A protein and the small-molecule ligand that binds it are described below.
Small molecule (SMILES): NC[C@@]1(C(=O)Nc2cncc3ccccc23)CCOc2ccc(Cl)cc21

Sequence of chain 1.B:
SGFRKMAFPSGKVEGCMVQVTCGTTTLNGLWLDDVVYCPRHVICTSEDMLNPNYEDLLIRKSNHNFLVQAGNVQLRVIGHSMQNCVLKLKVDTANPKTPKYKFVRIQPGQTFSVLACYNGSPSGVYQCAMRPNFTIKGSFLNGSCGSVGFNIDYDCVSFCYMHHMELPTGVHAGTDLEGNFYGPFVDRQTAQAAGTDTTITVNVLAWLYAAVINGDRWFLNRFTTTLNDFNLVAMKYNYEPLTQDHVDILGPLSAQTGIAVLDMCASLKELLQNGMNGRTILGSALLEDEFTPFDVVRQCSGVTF

Binding-site contacts:
Ligand atom C8 contacts residue HIS164 of chain 1.A at 3.2 Å.
Ligand atom C6 contacts residue MET49 of chain 1.A at 3.5 Å (hydrophobic).
Ligand atom C7 contacts residue MET165 of chain 1.A at 3.6 Å (hydrophobic).
Ligand atom N1 contacts residue CYS145 of chain 1.A at 3.8 Å.
Ligand atom O contacts residue DMS1 of chain 1.E at 3.5 Å (h-bond).
Ligand atom C15 contacts residue GLU166 of chain 1.A at 3.4 Å.
Ligand atom C6 contacts residue ARG188 of chain 1.A at 3.7 Å.
Ligand atom C5 contacts residue DMS1 of chain 1.E at 3.6 Å.
Ligand atom C13 contacts residue GLU166 of chain 1.A at 3.5 Å.
Ligand atom CL contacts residue HIS41 of chain 1.A at 3.4 Å.
Ligand atom C4 contacts residue DMS1 of chain 1.E at 3.7 Å.
Ligand atom O1 contacts residue MET165 of chain 1.A at 3.4 Å.
Ligand atom C12 contacts residue CYS145 of chain 1.A at 3.6 Å (hydrophobic).
Ligand atom C13 contacts residue PHE140 of chain 1.A at 3.4 Å (hydrophobic).
Ligand atom C5 contacts residue MET49 of chain 1.A at 3.6 Å (hydrophobic).
Ligand atom C14 contacts residue GLU166 of chain 1.A at 3.7 Å.
Ligand atom CL contacts residue HIS164 of chain 1.A at 3.6 Å.
Ligand atom O contacts residue GLN189 of chain 1.A at 3.4 Å.
Ligand atom C15 contacts residue LEU141 of chain 1.A at 3.7 Å (hydrophobic).
Ligand atom C15 contacts residue ASN142 of chain 1.A at 3.7 Å.
Ligand atom N contacts residue DMS1 of chain 1.J at 3.6 Å.
Ligand atom CL contacts residue ASP187 of chain 1.A at 3.3 Å.
Ligand atom C13 contacts residue LEU141 of chain 1.A at 3.8 Å (hydrophobic).
Ligand atom C3 contacts residue GLN189 of chain 1.A at 3.8 Å.
Ligand atom C7 contacts residue HIS164 of chain 1.A at 3.8 Å.
Ligand atom C2 contacts residue DMS1 of chain 1.J at 3.8 Å.
Ligand atom C contacts residue DMS1 of chain 1.J at 3.8 Å.
Ligand atom C12 contacts residue HIS163 of chain 1.A at 3.2 Å.
Ligand atom C contacts residue HIS41 of chain 1.A at 3.8 Å.
Ligand atom C5 contacts residue ARG188 of chain 1.A at 3.8 Å.
Ligand atom C15 contacts residue PHE140 of chain 1.A at 3.6 Å (hydrophobic).
Ligand atom N2 contacts residue HIS163 of chain 1.A at 2.7 Å (h-bond).
Ligand atom O1 contacts residue GLU166 of chain 1.A at 3.0 Å (salt-bridge).
Ligand atom N2 contacts residue SER144 of chain 1.A at 3.5 Å (h-bond).
Ligand atom CL contacts residue MET165 of chain 1.A at 3.8 Å.
Ligand atom C13 contacts residue HIS163 of chain 1.A at 3.8 Å.
Ligand atom N2 contacts residue GLU166 of chain 1.A at 3.8 Å.
Ligand atom C7 contacts residue MET49 of chain 1.A at 3.6 Å (hydrophobic).
Ligand atom C6 contacts residue MET165 of chain 1.A at 3.3 Å (hydrophobic).
Ligand atom C16 contacts residue ASN142 of chain 1.A at 3.8 Å.

Sequence of chain 1.A:
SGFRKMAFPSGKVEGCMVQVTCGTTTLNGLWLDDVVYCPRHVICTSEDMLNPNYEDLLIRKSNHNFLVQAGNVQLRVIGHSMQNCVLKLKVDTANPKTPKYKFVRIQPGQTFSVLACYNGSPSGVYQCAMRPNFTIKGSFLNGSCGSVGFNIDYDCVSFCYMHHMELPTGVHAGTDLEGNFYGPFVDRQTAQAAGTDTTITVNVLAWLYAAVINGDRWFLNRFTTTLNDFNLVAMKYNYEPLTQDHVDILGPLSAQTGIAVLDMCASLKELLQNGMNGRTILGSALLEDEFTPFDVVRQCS